Binding-site contacts:
Ligand atom C1 contacts residue HIS299 of chain 1.E at 4.0 Å.
Ligand atom O6 contacts residue SER381 of chain 1.E at 4.1 Å.
Ligand atom N2 contacts residue HIS299 of chain 1.E at 3.3 Å (h-bond).
Ligand atom C7 contacts residue ASN301 of chain 1.E at 3.1 Å.
Ligand atom C2 contacts residue ASN301 of chain 1.E at 2.5 Å.
Ligand atom O5 contacts residue ASN301 of chain 1.E at 2.4 Å (h-bond).
Ligand atom C8 contacts residue ASN301 of chain 1.E at 4.3 Å.
Ligand atom C7 contacts residue HIS299 of chain 1.E at 4.3 Å.
Ligand atom N2 contacts residue ASN301 of chain 1.E at 2.9 Å (h-bond).
Ligand atom C3 contacts residue ASN301 of chain 1.E at 3.8 Å.
Ligand atom C4 contacts residue ASN301 of chain 1.E at 4.2 Å.
Ligand atom O3 contacts residue HIS299 of chain 1.E at 4.2 Å.
Ligand atom O7 contacts residue ASN265 of chain 1.E at 4.4 Å.
Ligand atom C8 contacts residue ASN265 of chain 1.E at 4.3 Å.
Ligand atom C2 contacts residue HIS299 of chain 1.E at 3.8 Å.
Ligand atom C6 contacts residue SER381 of chain 1.E at 4.2 Å.
Ligand atom O6 contacts residue THR383 of chain 1.E at 4.0 Å.
Ligand atom C1 contacts residue ASN301 of chain 1.E at 1.4 Å.
Ligand atom O7 contacts residue ASN301 of chain 1.E at 2.9 Å (h-bond).
Ligand atom C3 contacts residue HIS299 of chain 1.E at 3.6 Å.
Ligand atom C5 contacts residue ASN301 of chain 1.E at 3.7 Å.
Ligand atom C8 contacts residue ARG412 of chain 1.E at 4.1 Å.
Ligand atom O5 contacts residue SER381 of chain 1.E at 3.6 Å.
Ligand atom C8 contacts residue THR267 of chain 1.E at 3.4 Å.

Sequence of chain 1.E:
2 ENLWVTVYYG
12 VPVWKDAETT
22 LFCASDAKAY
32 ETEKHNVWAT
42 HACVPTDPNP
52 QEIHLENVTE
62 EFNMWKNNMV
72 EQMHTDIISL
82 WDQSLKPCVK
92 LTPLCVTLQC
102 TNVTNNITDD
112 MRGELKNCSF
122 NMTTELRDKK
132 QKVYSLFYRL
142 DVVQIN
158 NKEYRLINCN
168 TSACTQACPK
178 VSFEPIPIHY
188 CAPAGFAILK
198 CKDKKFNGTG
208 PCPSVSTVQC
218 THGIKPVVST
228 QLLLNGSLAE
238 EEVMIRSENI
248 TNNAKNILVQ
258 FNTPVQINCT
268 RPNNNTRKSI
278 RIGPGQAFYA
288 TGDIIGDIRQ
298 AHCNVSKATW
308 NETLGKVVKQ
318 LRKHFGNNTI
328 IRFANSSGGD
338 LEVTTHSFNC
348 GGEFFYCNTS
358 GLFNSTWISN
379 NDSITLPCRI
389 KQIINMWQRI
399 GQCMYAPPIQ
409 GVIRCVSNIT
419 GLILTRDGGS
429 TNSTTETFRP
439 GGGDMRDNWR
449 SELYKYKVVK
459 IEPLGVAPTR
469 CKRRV

A protein and the small-molecule ligand that binds it are described below.
Small molecule (SMILES): CC(=O)N[C@H]1[C@H](O[C@H]2[C@H](O)[C@@H](NC(C)=O)CO[C@@H]2CO)O[C@H](CO)[C@@H](O)[C@@H]1O